Binding-site contacts:
Ligand atom C8 contacts residue LYS147 of chain 1.B at 3.7 Å.
Ligand atom C7 contacts residue ASN149 of chain 1.B at 3.3 Å.
Ligand atom C4 contacts residue ASN149 of chain 1.B at 4.2 Å.
Ligand atom N2 contacts residue ASN149 of chain 1.B at 2.9 Å (h-bond).
Ligand atom C2 contacts residue ASN149 of chain 1.B at 2.5 Å.
Ligand atom C5 contacts residue ASN149 of chain 1.B at 3.7 Å.
Ligand atom C8 contacts residue ASN149 of chain 1.B at 4.5 Å.
Ligand atom C1 contacts residue ASN149 of chain 1.B at 1.4 Å.
Ligand atom C3 contacts residue ASN149 of chain 1.B at 3.8 Å.
Ligand atom N2 contacts residue LYS147 of chain 1.B at 4.2 Å.
Ligand atom O5 contacts residue ASN149 of chain 1.B at 2.4 Å (h-bond).
Ligand atom C7 contacts residue LYS147 of chain 1.B at 4.3 Å.
Ligand atom C8 contacts residue ASN148 of chain 1.B at 4.4 Å.
Ligand atom O7 contacts residue ASN149 of chain 1.B at 3.3 Å (h-bond).

The protein below binds the small molecule below.
Small molecule (SMILES): CC(=O)N[C@@H]1[C@@H](O)[C@H](O)[C@@H](CO)O[C@H]1O

Sequence of chain 1.B:
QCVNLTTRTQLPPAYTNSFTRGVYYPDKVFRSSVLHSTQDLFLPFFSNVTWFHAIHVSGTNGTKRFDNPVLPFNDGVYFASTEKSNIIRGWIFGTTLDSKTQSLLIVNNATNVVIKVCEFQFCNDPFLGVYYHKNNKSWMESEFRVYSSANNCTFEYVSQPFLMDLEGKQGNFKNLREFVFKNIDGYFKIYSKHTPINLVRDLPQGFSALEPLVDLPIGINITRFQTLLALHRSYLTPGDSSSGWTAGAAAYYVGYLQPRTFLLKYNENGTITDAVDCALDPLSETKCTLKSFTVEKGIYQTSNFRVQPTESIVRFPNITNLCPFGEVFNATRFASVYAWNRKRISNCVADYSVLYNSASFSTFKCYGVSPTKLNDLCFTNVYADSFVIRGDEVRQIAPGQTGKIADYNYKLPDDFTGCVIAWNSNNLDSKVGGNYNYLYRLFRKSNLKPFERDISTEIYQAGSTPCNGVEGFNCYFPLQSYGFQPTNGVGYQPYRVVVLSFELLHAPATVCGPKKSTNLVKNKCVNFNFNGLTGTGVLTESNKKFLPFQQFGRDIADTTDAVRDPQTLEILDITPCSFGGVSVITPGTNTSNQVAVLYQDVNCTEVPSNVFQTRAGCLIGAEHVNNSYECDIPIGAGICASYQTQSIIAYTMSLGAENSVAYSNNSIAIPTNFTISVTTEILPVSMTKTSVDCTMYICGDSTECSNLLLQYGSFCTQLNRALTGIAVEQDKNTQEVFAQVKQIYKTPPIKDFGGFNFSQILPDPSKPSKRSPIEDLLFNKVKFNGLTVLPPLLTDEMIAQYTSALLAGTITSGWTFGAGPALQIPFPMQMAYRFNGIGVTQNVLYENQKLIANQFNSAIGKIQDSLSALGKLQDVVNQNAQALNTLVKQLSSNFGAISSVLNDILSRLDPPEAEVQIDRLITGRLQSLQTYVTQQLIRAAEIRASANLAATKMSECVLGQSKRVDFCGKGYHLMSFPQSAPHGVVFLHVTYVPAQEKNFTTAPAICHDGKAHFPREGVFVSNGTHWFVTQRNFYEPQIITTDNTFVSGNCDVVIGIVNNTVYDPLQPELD